Binding-site contacts:
Ligand atom N09 contacts residue HIS231 of chain 1.A at 4.2 Å.
Ligand atom C03 contacts residue GLN314 of chain 1.A at 3.6 Å.
Ligand atom C06 contacts residue ASP229 of chain 1.A at 3.8 Å.
Ligand atom C18 contacts residue HIS231 of chain 1.A at 4.0 Å.
Ligand atom C04 contacts residue GLN314 of chain 1.A at 4.3 Å.
Ligand atom C01 contacts residue ASP313 of chain 1.A at 3.7 Å.
Ligand atom C13 contacts residue HIS231 of chain 1.A at 3.8 Å.
Ligand atom C01 contacts residue ASN317 of chain 1.A at 4.3 Å.
Ligand atom C13 contacts residue ASP229 of chain 1.A at 3.3 Å.
Ligand atom N12 contacts residue HIS231 of chain 1.A at 4.1 Å.
Ligand atom C06 contacts residue LEU232 of chain 1.A at 4.4 Å (hydrophobic).
Ligand atom N09 contacts residue ASP229 of chain 1.A at 2.8 Å (salt-bridge).
Ligand atom C01 contacts residue GLN314 of chain 1.A at 3.6 Å.
Ligand atom C07 contacts residue ASP229 of chain 1.A at 3.9 Å.
Ligand atom N12 contacts residue ASP229 of chain 1.A at 2.9 Å (salt-bridge).
Ligand atom C15 contacts residue THR230 of chain 1.A at 4.0 Å.
Ligand atom C15 contacts residue ASP229 of chain 1.A at 4.0 Å.
Ligand atom O11 contacts residue HIS231 of chain 1.A at 4.3 Å.
Ligand atom O02 contacts residue ASN317 of chain 1.A at 3.2 Å (h-bond).
Ligand atom N16 contacts residue HIS231 of chain 1.A at 3.5 Å.
Ligand atom C08 contacts residue LEU232 of chain 1.A at 4.5 Å (hydrophobic).
Ligand atom C08 contacts residue ASN317 of chain 1.A at 3.5 Å.
Ligand atom C14 contacts residue HIS231 of chain 1.A at 3.7 Å.
Ligand atom C08 contacts residue GLN314 of chain 1.A at 3.7 Å.
Ligand atom C03 contacts residue ASN317 of chain 1.A at 3.6 Å.
Ligand atom C14 contacts residue THR230 of chain 1.A at 4.4 Å.
Ligand atom N09 contacts residue LEU232 of chain 1.A at 4.3 Å.
Ligand atom C14 contacts residue ASP229 of chain 1.A at 2.9 Å.
Ligand atom O02 contacts residue ASP313 of chain 1.A at 3.9 Å.
Ligand atom O02 contacts residue GLN314 of chain 1.A at 3.5 Å.
Ligand atom C10 contacts residue ASP229 of chain 1.A at 3.4 Å.
Ligand atom C17 contacts residue HIS231 of chain 1.A at 4.0 Å.
Ligand atom C10 contacts residue HIS231 of chain 1.A at 4.0 Å.
Ligand atom C07 contacts residue LEU232 of chain 1.A at 3.9 Å (hydrophobic).
Ligand atom C15 contacts residue HIS231 of chain 1.A at 3.5 Å.

This small molecule binds to this protein.
Small molecule (SMILES): COc1ccc(NC(=O)Nc2ccncc2)cc1

Sequence of chain 1.A:
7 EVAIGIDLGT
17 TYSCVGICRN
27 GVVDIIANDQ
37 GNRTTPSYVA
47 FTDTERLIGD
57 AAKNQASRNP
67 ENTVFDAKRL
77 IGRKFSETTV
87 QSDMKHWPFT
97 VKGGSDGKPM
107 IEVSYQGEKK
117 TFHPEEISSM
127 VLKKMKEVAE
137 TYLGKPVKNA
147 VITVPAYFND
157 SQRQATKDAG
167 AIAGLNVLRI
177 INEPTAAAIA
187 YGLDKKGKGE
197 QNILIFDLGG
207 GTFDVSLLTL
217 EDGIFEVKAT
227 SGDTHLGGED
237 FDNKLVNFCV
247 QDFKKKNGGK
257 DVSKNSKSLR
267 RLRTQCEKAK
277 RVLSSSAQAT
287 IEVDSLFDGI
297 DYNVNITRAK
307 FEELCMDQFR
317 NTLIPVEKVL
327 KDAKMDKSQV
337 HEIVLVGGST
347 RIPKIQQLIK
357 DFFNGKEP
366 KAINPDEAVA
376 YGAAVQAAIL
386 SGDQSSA